The small molecule below binds the protein below.
Small molecule (SMILES): CC(=O)N[C@@H]1[C@@H](O)[C@H](O)[C@@H](CO)O[C@H]1O

Binding-site contacts:
Ligand atom O5 contacts residue ASN590 of chain 1.C at 2.4 Å (h-bond).
Ligand atom C1 contacts residue ASN590 of chain 1.C at 1.4 Å.
Ligand atom C8 contacts residue ASN590 of chain 1.C at 4.0 Å.
Ligand atom C5 contacts residue ASN590 of chain 1.C at 3.7 Å.
Ligand atom C4 contacts residue ASN590 of chain 1.C at 4.2 Å.
Ligand atom C2 contacts residue ASN590 of chain 1.C at 2.5 Å.
Ligand atom O7 contacts residue ASN590 of chain 1.C at 3.4 Å (h-bond).
Ligand atom N2 contacts residue ASN590 of chain 1.C at 3.0 Å (h-bond).
Ligand atom C7 contacts residue ASN590 of chain 1.C at 3.4 Å.
Ligand atom C3 contacts residue ASN590 of chain 1.C at 3.8 Å.

Sequence of chain 1.C:
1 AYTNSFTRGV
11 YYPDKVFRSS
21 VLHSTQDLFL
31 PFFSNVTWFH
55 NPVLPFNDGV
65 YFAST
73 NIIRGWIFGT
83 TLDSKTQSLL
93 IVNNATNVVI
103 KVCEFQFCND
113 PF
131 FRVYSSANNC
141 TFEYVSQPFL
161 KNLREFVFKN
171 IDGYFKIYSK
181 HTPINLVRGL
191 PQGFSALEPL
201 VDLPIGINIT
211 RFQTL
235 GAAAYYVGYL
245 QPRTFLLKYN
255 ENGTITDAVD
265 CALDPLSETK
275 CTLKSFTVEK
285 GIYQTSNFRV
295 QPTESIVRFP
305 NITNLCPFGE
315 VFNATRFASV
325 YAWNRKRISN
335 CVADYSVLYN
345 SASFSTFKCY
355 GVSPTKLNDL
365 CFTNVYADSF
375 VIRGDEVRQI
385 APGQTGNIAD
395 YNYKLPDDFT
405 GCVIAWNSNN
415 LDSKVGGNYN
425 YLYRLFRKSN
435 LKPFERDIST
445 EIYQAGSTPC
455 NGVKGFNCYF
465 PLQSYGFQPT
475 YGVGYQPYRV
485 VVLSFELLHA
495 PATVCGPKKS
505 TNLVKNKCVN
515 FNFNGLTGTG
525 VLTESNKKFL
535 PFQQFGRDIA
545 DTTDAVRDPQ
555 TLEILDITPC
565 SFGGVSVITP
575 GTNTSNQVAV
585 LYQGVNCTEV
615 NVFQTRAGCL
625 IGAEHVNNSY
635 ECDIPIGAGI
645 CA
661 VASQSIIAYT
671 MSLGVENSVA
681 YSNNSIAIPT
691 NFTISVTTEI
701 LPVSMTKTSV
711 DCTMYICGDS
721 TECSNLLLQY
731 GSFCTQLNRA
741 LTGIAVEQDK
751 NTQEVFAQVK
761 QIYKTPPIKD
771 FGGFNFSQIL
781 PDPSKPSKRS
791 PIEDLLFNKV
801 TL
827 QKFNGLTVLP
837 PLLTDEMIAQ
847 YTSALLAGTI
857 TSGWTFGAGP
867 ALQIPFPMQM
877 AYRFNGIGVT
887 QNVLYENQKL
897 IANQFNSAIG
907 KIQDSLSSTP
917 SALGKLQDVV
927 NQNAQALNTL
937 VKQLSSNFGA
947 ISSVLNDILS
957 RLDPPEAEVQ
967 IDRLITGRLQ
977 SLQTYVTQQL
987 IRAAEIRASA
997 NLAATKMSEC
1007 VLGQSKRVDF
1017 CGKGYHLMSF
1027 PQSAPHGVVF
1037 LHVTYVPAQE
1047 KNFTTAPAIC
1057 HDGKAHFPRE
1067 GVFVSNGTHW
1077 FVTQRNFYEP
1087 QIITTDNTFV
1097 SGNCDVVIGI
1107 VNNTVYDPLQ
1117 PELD